The protein below binds the small molecule below.
Small molecule (SMILES): CC(=O)N[C@@H]1[C@@H](O)[C@H](O)[C@@H](CO)O[C@H]1O

Binding-site contacts:
Ligand atom C7 contacts residue ASN358 of chain 2.F at 3.4 Å.
Ligand atom C2 contacts residue ASN358 of chain 2.F at 2.5 Å.
Ligand atom O7 contacts residue SER345 of chain 2.F at 4.2 Å.
Ligand atom N2 contacts residue ASN358 of chain 2.F at 2.9 Å (h-bond).
Ligand atom O7 contacts residue SER343 of chain 2.F at 4.3 Å.
Ligand atom C4 contacts residue ASN358 of chain 2.F at 4.2 Å.
Ligand atom O5 contacts residue ASN358 of chain 2.F at 2.4 Å (h-bond).
Ligand atom C1 contacts residue ASN358 of chain 2.F at 1.4 Å.
Ligand atom O7 contacts residue ASN358 of chain 2.F at 3.3 Å (h-bond).
Ligand atom C5 contacts residue ASN358 of chain 2.F at 3.6 Å.
Ligand atom C3 contacts residue ASN358 of chain 2.F at 3.8 Å.

Sequence of chain 2.F:
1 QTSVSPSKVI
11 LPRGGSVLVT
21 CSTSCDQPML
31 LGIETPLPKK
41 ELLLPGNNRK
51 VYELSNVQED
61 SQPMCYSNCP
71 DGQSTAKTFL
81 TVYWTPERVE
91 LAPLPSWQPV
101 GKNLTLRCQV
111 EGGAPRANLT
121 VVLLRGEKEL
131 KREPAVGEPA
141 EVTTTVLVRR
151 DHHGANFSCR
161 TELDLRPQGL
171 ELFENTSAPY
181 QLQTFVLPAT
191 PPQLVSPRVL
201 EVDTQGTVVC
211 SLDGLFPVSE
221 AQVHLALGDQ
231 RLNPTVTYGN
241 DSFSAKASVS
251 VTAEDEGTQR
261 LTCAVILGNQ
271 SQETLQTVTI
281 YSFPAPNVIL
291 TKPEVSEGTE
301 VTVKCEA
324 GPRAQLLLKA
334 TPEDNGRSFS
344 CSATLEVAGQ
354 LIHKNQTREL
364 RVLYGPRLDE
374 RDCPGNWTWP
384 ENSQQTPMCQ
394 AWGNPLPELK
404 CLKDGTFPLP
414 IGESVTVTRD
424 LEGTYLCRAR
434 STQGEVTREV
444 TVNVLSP